A small-molecule ligand and the protein it binds are described below.
Small molecule (SMILES): Nc1ccn([C@H]2C[C@H](O[P](=O)(O)OC[C@H]3O[C@@H](n4cnc5c4NC=NC5N)C[C@@H]3O[P](=O)(O)OC[C@H]3O[C@H](O)[C@@H](F)[C@@H]3O[P](=O)(O)OC[C@H]3O[C@@H](n4cnc5c4NC=NC5N)C[C@@H]3O[P](=O)(O)OC[C@H]3O[C@@H](n4cnc5c(=O)[nH]c(N)nc54)C[C@@H]3O[P](=O)(O)OC[C@H]3O[C@@H](n4ccc(N)nc4=O)C[C@@H]3O)[C@@H](CO[P](=O)(O)O[C@H]3C[C@H](n4cnc5c(=O)[nH]c(N)nc54)O[C@@H]3CO[P](=O)(O)O[C@H]3C[C@H](n4cnc5c(=O)[nH]c(N)nc54)O[C@@H]3CO[P](=O)(O)O[C@H]3C[C@H](n4cnc5c4NC=NC5N)O[C@@H]3CO)O2)c(=O)n1

Sequence of chain 1.A:
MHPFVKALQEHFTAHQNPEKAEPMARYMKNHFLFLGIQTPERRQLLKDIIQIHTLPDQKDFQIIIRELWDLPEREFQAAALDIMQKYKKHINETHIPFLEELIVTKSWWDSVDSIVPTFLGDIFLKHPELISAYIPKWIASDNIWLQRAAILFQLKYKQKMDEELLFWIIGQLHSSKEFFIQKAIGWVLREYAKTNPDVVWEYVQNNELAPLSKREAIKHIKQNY

Binding-site contacts:
Ligand atom F2 contacts residue YTA1 of chain 1.E at 3.0 Å.
Ligand atom OP2 contacts residue ARG194 of chain 1.A at 2.7 Å (salt-bridge).
Ligand atom OP2 contacts residue LYS187 of chain 1.A at 2.7 Å (salt-bridge).
Ligand atom N2 contacts residue DC9 of chain 1.C at 2.8 Å (h-bond).
Ligand atom N3 contacts residue TYR31 of chain 1.A at 2.8 Å (h-bond).
Ligand atom C5' contacts residue TYR31 of chain 1.A at 3.1 Å (hydrophobic).
Ligand atom N6 contacts residue DT4 of chain 1.C at 3.0 Å (h-bond).
Ligand atom N1 contacts residue DC9 of chain 1.C at 2.9 Å (h-bond).
Ligand atom N4 contacts residue DG7 of chain 1.C at 2.9 Å (h-bond).
Ligand atom N2 contacts residue DC3 of chain 1.C at 2.8 Å (h-bond).
Ligand atom N7 contacts residue YTA1 of chain 1.E at 3.2 Å.
Ligand atom O6 contacts residue DC3 of chain 1.C at 2.9 Å (h-bond).
Ligand atom N4 contacts residue DG2 of chain 1.C at 2.9 Å (h-bond).
Ligand atom N1 contacts residue DC8 of chain 1.C at 2.9 Å (h-bond).
Ligand atom F2 contacts residue TRP113 of chain 1.A at 3.1 Å.
Ligand atom N3 contacts residue DG7 of chain 1.C at 3.2 Å (h-bond).
Ligand atom N2 contacts residue DC8 of chain 1.C at 2.9 Å (h-bond).
Ligand atom O6 contacts residue DG7 of chain 1.C at 3.2 Å (h-bond).
Ligand atom O2 contacts residue DG2 of chain 1.C at 2.8 Å (h-bond).
Ligand atom N2 contacts residue DT4 of chain 1.C at 3.1 Å (h-bond).
Ligand atom OP1 contacts residue ARG152 of chain 1.A at 2.8 Å (salt-bridge).
Ligand atom N6 contacts residue DT6 of chain 1.C at 3.1 Å (h-bond).
Ligand atom O6 contacts residue DG2 of chain 1.C at 3.2 Å (h-bond).
Ligand atom O1 contacts residue YTA1 of chain 1.E at 3.1 Å (h-bond).
Ligand atom O6 contacts residue DC8 of chain 1.C at 2.9 Å (h-bond).
Ligand atom OP1 contacts residue LYS187 of chain 1.A at 3.2 Å.
Ligand atom N1 contacts residue YTA1 of chain 1.E at 3.1 Å (h-bond).
Ligand atom C2' contacts residue YTA1 of chain 1.E at 3.2 Å.
Ligand atom O4' contacts residue TYR31 of chain 1.A at 3.2 Å.
Ligand atom N3 contacts residue DG2 of chain 1.C at 2.8 Å (h-bond).
Ligand atom O6 contacts residue DC9 of chain 1.C at 2.9 Å (h-bond).
Ligand atom N1 contacts residue DT6 of chain 1.C at 2.8 Å (h-bond).
Ligand atom OP1 contacts residue LYS198 of chain 1.A at 2.8 Å (salt-bridge).
Ligand atom N3 contacts residue DG7 of chain 1.C at 2.9 Å (h-bond).
Ligand atom OP2 contacts residue HIS224 of chain 1.A at 2.8 Å (h-bond).
Ligand atom N1 contacts residue DC3 of chain 1.C at 2.8 Å (h-bond).
Ligand atom O2 contacts residue DG7 of chain 1.C at 2.8 Å (h-bond).
Ligand atom N1 contacts residue DT4 of chain 1.C at 2.9 Å (h-bond).
Ligand atom OP2 contacts residue LYS33 of chain 1.A at 2.8 Å (salt-bridge).
Ligand atom C2 contacts residue DG7 of chain 1.C at 3.1 Å.